Sequence of chain 1.A:
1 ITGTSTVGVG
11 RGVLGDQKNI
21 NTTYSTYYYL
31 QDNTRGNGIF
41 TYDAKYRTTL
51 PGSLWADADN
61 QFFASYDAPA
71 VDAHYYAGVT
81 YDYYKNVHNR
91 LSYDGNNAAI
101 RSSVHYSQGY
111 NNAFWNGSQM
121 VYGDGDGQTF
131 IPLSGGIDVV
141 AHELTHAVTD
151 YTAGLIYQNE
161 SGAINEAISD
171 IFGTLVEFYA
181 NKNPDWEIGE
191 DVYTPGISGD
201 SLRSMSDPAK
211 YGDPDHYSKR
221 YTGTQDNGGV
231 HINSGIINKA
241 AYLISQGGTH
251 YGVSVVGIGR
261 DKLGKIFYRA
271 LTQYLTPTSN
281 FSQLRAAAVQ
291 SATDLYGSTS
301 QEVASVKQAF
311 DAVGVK

Binding-site contacts:
Ligand atom CB contacts residue GLU143 of chain 1.A at 3.2 Å.
Ligand atom C contacts residue ARG203 of chain 1.A at 3.9 Å.
Ligand atom CB contacts residue LYS1 of chain 1.H at 3.4 Å.
Ligand atom CG1 contacts residue ASN112 of chain 1.A at 3.6 Å.
Ligand atom CG1 contacts residue LEU202 of chain 1.A at 3.9 Å (hydrophobic).
Ligand atom CB contacts residue VAL139 of chain 1.A at 4.4 Å (hydrophobic).
Ligand atom CG2 contacts residue ARG203 of chain 1.A at 3.9 Å.
Ligand atom N contacts residue GLU143 of chain 1.A at 2.9 Å (salt-bridge).
Ligand atom O contacts residue HIS142 of chain 1.A at 4.3 Å.
Ligand atom CG1 contacts residue GLU143 of chain 1.A at 4.4 Å.
Ligand atom C contacts residue LEU202 of chain 1.A at 4.5 Å (hydrophobic).
Ligand atom CG2 contacts residue VAL139 of chain 1.A at 4.4 Å (hydrophobic).
Ligand atom CG2 contacts residue ILE188 of chain 1.A at 4.4 Å (hydrophobic).
Ligand atom CA contacts residue LYS1 of chain 1.H at 2.4 Å.
Ligand atom C contacts residue ASN112 of chain 1.A at 4.1 Å.
Ligand atom CA contacts residue ALA113 of chain 1.A at 4.2 Å (hydrophobic).
Ligand atom CG1 contacts residue LEU133 of chain 1.A at 4.2 Å (hydrophobic).
Ligand atom O contacts residue GLU166 of chain 1.A at 4.0 Å.
Ligand atom C contacts residue HIS231 of chain 1.A at 3.9 Å.
Ligand atom CG1 contacts residue LYS1 of chain 1.H at 3.3 Å.
Ligand atom CG2 contacts residue LYS1 of chain 1.H at 4.3 Å.
Ligand atom O contacts residue LYS1 of chain 1.H at 2.2 Å (salt-bridge).
Ligand atom CG2 contacts residue GLU143 of chain 1.A at 4.1 Å.
Ligand atom N contacts residue LYS1 of chain 1.H at 2.7 Å (salt-bridge).
Ligand atom O contacts residue HIS231 of chain 1.A at 3.5 Å.
Ligand atom O contacts residue ARG203 of chain 1.A at 2.8 Å (salt-bridge).
Ligand atom CG2 contacts residue HIS142 of chain 1.A at 4.1 Å.
Ligand atom C contacts residue LYS1 of chain 1.H at 1.3 Å.
Ligand atom CA contacts residue GLU143 of chain 1.A at 3.2 Å.
Ligand atom CB contacts residue ASN112 of chain 1.A at 4.1 Å.
Ligand atom N contacts residue ASN112 of chain 1.A at 2.9 Å (h-bond).
Ligand atom CA contacts residue HIS142 of chain 1.A at 4.1 Å.
Ligand atom CG2 contacts residue LEU202 of chain 1.A at 4.4 Å (hydrophobic).
Ligand atom N contacts residue ALA113 of chain 1.A at 2.9 Å (h-bond).
Ligand atom CA contacts residue ASN112 of chain 1.A at 3.8 Å.
Ligand atom O contacts residue LEU202 of chain 1.A at 4.2 Å.

The small molecule below binds the protein below.
Small molecule (SMILES): CC(C)[C@H](N)C(=O)O